Sequence of chain 1.I:
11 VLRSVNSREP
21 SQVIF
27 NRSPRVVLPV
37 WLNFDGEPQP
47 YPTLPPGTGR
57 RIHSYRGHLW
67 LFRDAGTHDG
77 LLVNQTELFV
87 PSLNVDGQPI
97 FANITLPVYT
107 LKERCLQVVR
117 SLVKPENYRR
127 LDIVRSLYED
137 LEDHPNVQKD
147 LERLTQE

This small molecule binds to this protein.
Small molecule (SMILES): CC(=O)N[C@H](C(=O)N1C[C@H](O)[C@@H](F)[C@H]1C(=O)NCc1ccc(-c2scnc2C)cc1)C(C)(C)C

Binding-site contacts:
Ligand atom C contacts residue TYR61 of chain 1.I at 3.5 Å (hydrophobic).
Ligand atom OAF contacts residue HIS64 of chain 1.I at 3.1 Å.
Ligand atom OAI contacts residue SER60 of chain 1.I at 2.5 Å (h-bond).
Ligand atom CAA contacts residue TYR61 of chain 1.I at 3.4 Å (hydrophobic).
Ligand atom CG1 contacts residue TYR47 of chain 1.I at 3.5 Å (hydrophobic).
Ligand atom CBB contacts residue ILE58 of chain 1.I at 3.6 Å (hydrophobic).
Ligand atom CBC contacts residue TRP66 of chain 1.I at 3.6 Å (hydrophobic).
Ligand atom CBD contacts residue TRP66 of chain 1.I at 3.6 Å (hydrophobic).
Ligand atom NAR contacts residue ARG56 of chain 1.I at 3.3 Å (salt-bridge).
Ligand atom CAM contacts residue ILE58 of chain 1.I at 3.5 Å (hydrophobic).
Ligand atom OAF contacts residue TYR61 of chain 1.I at 3.7 Å.
Ligand atom CBA contacts residue TYR47 of chain 1.I at 3.8 Å (hydrophobic).
Ligand atom OAF contacts residue PHE40 of chain 1.I at 3.5 Å.
Ligand atom CAM contacts residue TYR47 of chain 1.I at 3.7 Å (hydrophobic).
Ligand atom OAG contacts residue TYR47 of chain 1.I at 2.7 Å (h-bond).
Ligand atom CAK contacts residue TYR47 of chain 1.I at 3.8 Å (hydrophobic).
Ligand atom CBC contacts residue SER60 of chain 1.I at 3.6 Å.
Ligand atom CBA contacts residue ILE58 of chain 1.I at 3.8 Å (hydrophobic).
Ligand atom SAU contacts residue PRO35 of chain 1.I at 3.7 Å.
Ligand atom CAW contacts residue HIS59 of chain 1.I at 3.5 Å.
Ligand atom NAR contacts residue PRO48 of chain 1.I at 3.7 Å.
Ligand atom CAW contacts residue TYR47 of chain 1.I at 3.6 Å (hydrophobic).
Ligand atom OAI contacts residue HIS64 of chain 1.I at 2.7 Å (h-bond).
Ligand atom CBC contacts residue HIS64 of chain 1.I at 3.6 Å.
Ligand atom CAQ contacts residue TYR47 of chain 1.I at 3.7 Å (hydrophobic).
Ligand atom SAU contacts residue TYR47 of chain 1.I at 3.8 Å.
Ligand atom CAQ contacts residue TRP37 of chain 1.I at 3.6 Å (hydrophobic).
Ligand atom CBD contacts residue HIS59 of chain 1.I at 3.3 Å.
Ligand atom N contacts residue TYR61 of chain 1.I at 3.5 Å.
Ligand atom SAU contacts residue PRO48 of chain 1.I at 3.8 Å.
Ligand atom NAS contacts residue HIS59 of chain 1.I at 2.8 Å (h-bond).
Ligand atom OAI contacts residue TYR61 of chain 1.I at 3.7 Å.
Ligand atom CG1 contacts residue TRP37 of chain 1.I at 3.7 Å (hydrophobic).
Ligand atom CAZ contacts residue TYR47 of chain 1.I at 3.8 Å (hydrophobic).
Ligand atom FAJ contacts residue TRP66 of chain 1.I at 3.3 Å.
Ligand atom CAV contacts residue TYR61 of chain 1.I at 3.4 Å (hydrophobic).
Ligand atom FAJ contacts residue TYR47 of chain 1.I at 3.0 Å.
Ligand atom O contacts residue TYR61 of chain 1.I at 3.5 Å.
Ligand atom CAO contacts residue PRO48 of chain 1.I at 3.0 Å (hydrophobic).
Ligand atom CBF contacts residue HIS59 of chain 1.I at 3.1 Å.